Sequence of chain 16.B:
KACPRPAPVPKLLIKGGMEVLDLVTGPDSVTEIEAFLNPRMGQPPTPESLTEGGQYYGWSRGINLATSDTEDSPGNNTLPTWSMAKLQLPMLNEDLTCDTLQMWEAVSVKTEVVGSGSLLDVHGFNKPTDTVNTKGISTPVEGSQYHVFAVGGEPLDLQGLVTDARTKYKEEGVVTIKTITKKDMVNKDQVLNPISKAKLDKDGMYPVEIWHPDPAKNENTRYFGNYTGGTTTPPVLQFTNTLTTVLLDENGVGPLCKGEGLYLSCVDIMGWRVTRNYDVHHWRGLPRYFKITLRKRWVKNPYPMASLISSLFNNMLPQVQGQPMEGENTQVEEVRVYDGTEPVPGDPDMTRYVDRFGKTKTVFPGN

The small molecule below binds the protein below.
Small molecule (SMILES): CC(=O)N[C@@H]1[C@@H](O[C@@H]2O[C@H](CO)[C@H](O)[C@H](O[C@]3(C(=O)O)C[C@H](O)[C@@H](NC(C)=O)[C@H]([C@H](O)[C@H](O)CO)O3)[C@H]2O)[C@H](O)[C@@H](CO[C@]2(C(=O)O)C[C@H](O)[C@@H](NC(C)=O)[C@H]([C@H](O)[C@H](O)CO)O2)O[C@H]1O

Binding-site contacts:
Ligand atom C1 contacts residue GLY78 of chain 16.A at 3.7 Å.
Ligand atom O1B contacts residue SER89 of chain 16.A at 3.1 Å (h-bond).
Ligand atom C4 contacts residue HIS298 of chain 16.A at 3.2 Å.
Ligand atom O4 contacts residue VAL296 of chain 16.A at 3.9 Å.
Ligand atom C1 contacts residue SER89 of chain 16.A at 3.5 Å.
Ligand atom C1 contacts residue LYS186 of chain 16.A at 3.9 Å.
Ligand atom O1B contacts residue ARG77 of chain 16.A at 2.9 Å (salt-bridge).
Ligand atom C3 contacts residue GLY78 of chain 16.A at 4.0 Å.
Ligand atom C3 contacts residue VAL296 of chain 16.A at 3.7 Å (hydrophobic).
Ligand atom C4 contacts residue TYR72 of chain 16.A at 3.8 Å (hydrophobic).
Ligand atom O4 contacts residue HIS298 of chain 16.A at 2.7 Å (h-bond).
Ligand atom C11 contacts residue ASP85 of chain 16.B at 4.0 Å.
Ligand atom O4 contacts residue GLY78 of chain 16.A at 3.1 Å.
Ligand atom C1 contacts residue TYR72 of chain 16.A at 4.1 Å (hydrophobic).
Ligand atom O1A contacts residue HIS298 of chain 16.A at 3.9 Å.
Ligand atom O8 contacts residue ARG77 of chain 16.A at 3.2 Å (salt-bridge).
Ligand atom C1 contacts residue ARG77 of chain 16.A at 3.6 Å.
Ligand atom O8 contacts residue TYR72 of chain 16.A at 4.3 Å.
Ligand atom C5 contacts residue TYR72 of chain 16.A at 3.9 Å (hydrophobic).
Ligand atom C5 contacts residue ASN93 of chain 16.A at 3.6 Å.
Ligand atom O1A contacts residue GLY78 of chain 16.A at 3.2 Å (h-bond).
Ligand atom O1A contacts residue SER89 of chain 16.A at 3.1 Å (h-bond).
Ligand atom O1B contacts residue TYR72 of chain 16.A at 4.1 Å.
Ligand atom O4 contacts residue ASN80 of chain 16.A at 4.3 Å.
Ligand atom O1A contacts residue TYR72 of chain 16.A at 3.5 Å.
Ligand atom C4 contacts residue ASN93 of chain 16.A at 4.2 Å.
Ligand atom O4 contacts residue THR291 of chain 16.A at 3.5 Å.
Ligand atom O1A contacts residue LYS186 of chain 16.A at 2.8 Å (salt-bridge).
Ligand atom N5 contacts residue TYR72 of chain 16.A at 3.4 Å (h-bond).
Ligand atom O1A contacts residue ARG77 of chain 16.A at 3.2 Å (salt-bridge).
Ligand atom C6 contacts residue ASN93 of chain 16.A at 3.0 Å.
Ligand atom C6 contacts residue TYR72 of chain 16.A at 4.0 Å (hydrophobic).
Ligand atom C4 contacts residue GLY78 of chain 16.A at 3.4 Å.
Ligand atom O4 contacts residue ILE79 of chain 16.A at 4.0 Å.
Ligand atom O10 contacts residue THR291 of chain 16.A at 4.3 Å.
Ligand atom C3 contacts residue GLY78 of chain 16.A at 3.6 Å.
Ligand atom O6 contacts residue ASN93 of chain 16.A at 3.0 Å (h-bond).
Ligand atom C3 contacts residue HIS298 of chain 16.A at 3.6 Å.
Ligand atom C2 contacts residue GLY78 of chain 16.A at 3.9 Å.
Ligand atom O3 contacts residue GLY78 of chain 16.A at 3.3 Å.

Sequence of chain 16.A:
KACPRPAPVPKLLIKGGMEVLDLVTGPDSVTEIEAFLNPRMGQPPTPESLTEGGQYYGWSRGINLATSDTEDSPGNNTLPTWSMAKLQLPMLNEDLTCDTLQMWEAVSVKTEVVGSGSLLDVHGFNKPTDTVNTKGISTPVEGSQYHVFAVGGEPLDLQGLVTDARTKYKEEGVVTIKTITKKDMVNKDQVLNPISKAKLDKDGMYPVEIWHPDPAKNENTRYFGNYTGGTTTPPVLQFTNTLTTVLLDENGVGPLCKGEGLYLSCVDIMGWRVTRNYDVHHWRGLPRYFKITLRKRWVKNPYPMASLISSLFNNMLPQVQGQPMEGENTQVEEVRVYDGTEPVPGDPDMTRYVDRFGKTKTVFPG